Binding-site contacts:
Ligand atom O3 contacts residue ASN67 of chain 4.E at 3.8 Å.
Ligand atom C4 contacts residue ASN67 of chain 4.E at 4.2 Å.
Ligand atom C2 contacts residue ASN67 of chain 4.E at 2.4 Å.
Ligand atom C8 contacts residue MET118 of chain 4.E at 4.1 Å (hydrophobic).
Ligand atom O7 contacts residue ASN67 of chain 4.E at 4.5 Å.
Ligand atom N2 contacts residue ASN67 of chain 4.E at 3.3 Å (h-bond).
Ligand atom O5 contacts residue ASN67 of chain 4.E at 2.4 Å (h-bond).
Ligand atom C5 contacts residue ASN67 of chain 4.E at 3.7 Å.
Ligand atom C3 contacts residue ASN67 of chain 4.E at 3.6 Å.
Ligand atom C8 contacts residue PHE90 of chain 4.E at 4.4 Å (hydrophobic).
Ligand atom C8 contacts residue ASN67 of chain 4.E at 3.6 Å.
Ligand atom O7 contacts residue MET118 of chain 4.E at 3.5 Å.
Ligand atom C1 contacts residue ASN67 of chain 4.E at 1.4 Å.
Ligand atom C7 contacts residue ASN67 of chain 4.E at 3.8 Å.
Ligand atom O7 contacts residue ARG89 of chain 4.E at 4.2 Å.
Ligand atom C7 contacts residue MET118 of chain 4.E at 3.8 Å (hydrophobic).

A small-molecule ligand and the protein it binds are described below.
Small molecule (SMILES): CC(=O)N[C@@H]1[C@@H](O)[C@H](O)[C@@H](CO)O[C@H]1O

Sequence of chain 4.E:
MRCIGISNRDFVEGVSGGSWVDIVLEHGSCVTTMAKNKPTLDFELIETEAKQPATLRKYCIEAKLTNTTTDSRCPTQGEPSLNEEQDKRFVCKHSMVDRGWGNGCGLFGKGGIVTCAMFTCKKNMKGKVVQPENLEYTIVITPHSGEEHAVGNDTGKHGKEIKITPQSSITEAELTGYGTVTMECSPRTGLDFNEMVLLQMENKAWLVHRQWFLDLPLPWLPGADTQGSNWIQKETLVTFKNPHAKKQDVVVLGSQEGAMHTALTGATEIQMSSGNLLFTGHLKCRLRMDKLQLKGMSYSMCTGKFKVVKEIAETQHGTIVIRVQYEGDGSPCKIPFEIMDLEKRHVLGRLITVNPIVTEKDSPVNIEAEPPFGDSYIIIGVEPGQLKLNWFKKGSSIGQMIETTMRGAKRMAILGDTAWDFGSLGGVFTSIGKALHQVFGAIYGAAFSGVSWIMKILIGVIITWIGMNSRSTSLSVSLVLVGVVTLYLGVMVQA